Sequence of chain 2.B:
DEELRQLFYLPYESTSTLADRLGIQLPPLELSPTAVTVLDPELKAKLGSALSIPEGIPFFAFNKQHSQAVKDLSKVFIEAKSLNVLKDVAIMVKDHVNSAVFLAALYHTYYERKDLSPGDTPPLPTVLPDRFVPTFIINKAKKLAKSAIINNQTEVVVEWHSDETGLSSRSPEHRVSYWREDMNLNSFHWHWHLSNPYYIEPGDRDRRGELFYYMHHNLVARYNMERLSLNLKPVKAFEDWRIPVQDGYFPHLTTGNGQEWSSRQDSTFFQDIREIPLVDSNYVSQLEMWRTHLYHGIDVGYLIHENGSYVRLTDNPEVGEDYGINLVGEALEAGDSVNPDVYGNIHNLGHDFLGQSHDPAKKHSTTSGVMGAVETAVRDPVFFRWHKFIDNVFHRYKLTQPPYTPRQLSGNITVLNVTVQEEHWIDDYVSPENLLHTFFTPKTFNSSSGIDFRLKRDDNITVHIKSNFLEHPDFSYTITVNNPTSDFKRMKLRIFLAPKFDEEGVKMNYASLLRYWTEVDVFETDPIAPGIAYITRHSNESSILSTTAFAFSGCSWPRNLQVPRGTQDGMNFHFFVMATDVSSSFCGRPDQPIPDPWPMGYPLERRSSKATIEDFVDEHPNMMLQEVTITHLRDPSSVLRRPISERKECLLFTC

Binding-site contacts:
Ligand atom C6 contacts residue ALA568 of chain 2.B at 3.7 Å (hydrophobic).
Ligand atom O5 contacts residue ASN550 of chain 2.B at 2.4 Å (h-bond).
Ligand atom O5 contacts residue PHE569 of chain 2.B at 4.3 Å.
Ligand atom C1 contacts residue ASN550 of chain 2.B at 1.4 Å.
Ligand atom O6 contacts residue ALA568 of chain 2.B at 3.5 Å.
Ligand atom C4 contacts residue ASN550 of chain 2.B at 4.2 Å.
Ligand atom C1 contacts residue ARG576 of chain 2.B at 3.9 Å.
Ligand atom C3 contacts residue ASP484 of chain 2.B at 3.5 Å.
Ligand atom C8 contacts residue ASP484 of chain 2.B at 4.1 Å.
Ligand atom N2 contacts residue ASN550 of chain 2.B at 2.7 Å (h-bond).
Ligand atom O5 contacts residue ASP484 of chain 2.B at 4.4 Å.
Ligand atom O3 contacts residue ASP484 of chain 2.B at 4.2 Å.
Ligand atom C2 contacts residue ASP484 of chain 2.B at 3.5 Å.
Ligand atom C2 contacts residue ASN550 of chain 2.B at 2.3 Å.
Ligand atom N2 contacts residue HIS548 of chain 2.B at 3.8 Å.
Ligand atom O5 contacts residue ARG576 of chain 2.B at 3.6 Å.
Ligand atom C8 contacts residue GLU433 of chain 2.B at 4.3 Å.
Ligand atom N2 contacts residue ASP484 of chain 2.B at 2.8 Å (salt-bridge).
Ligand atom C1 contacts residue HIS548 of chain 2.B at 4.5 Å.
Ligand atom C8 contacts residue HIS548 of chain 2.B at 3.8 Å.
Ligand atom C5 contacts residue ASN550 of chain 2.B at 3.6 Å.
Ligand atom C7 contacts residue ASN550 of chain 2.B at 3.3 Å.
Ligand atom C6 contacts residue ARG576 of chain 2.B at 3.9 Å.
Ligand atom O7 contacts residue ASN550 of chain 2.B at 3.2 Å (h-bond).
Ligand atom C7 contacts residue HIS548 of chain 2.B at 4.1 Å.
Ligand atom C3 contacts residue ASN550 of chain 2.B at 3.7 Å.
Ligand atom C5 contacts residue ARG576 of chain 2.B at 3.7 Å.
Ligand atom C7 contacts residue ASP484 of chain 2.B at 3.9 Å.
Ligand atom C1 contacts residue ASP484 of chain 2.B at 3.5 Å.

The protein below binds the small molecule below.
Small molecule (SMILES): CC(=O)N[C@@H]1[C@@H](O)[C@H](O)[C@@H](CO)O[C@H]1O